Binding-site contacts:
Ligand atom OP1 contacts residue ARG333 of chain 1.C at 2.8 Å (salt-bridge).
Ligand atom OP2 contacts residue ARG333 of chain 1.C at 2.9 Å (salt-bridge).
Ligand atom O4' contacts residue HIS533 of chain 1.C at 3.2 Å.
Ligand atom C5' contacts residue ILE330 of chain 1.C at 3.1 Å (hydrophobic).
Ligand atom C3' contacts residue ASP534 of chain 1.C at 3.1 Å.
Ligand atom OP2 contacts residue SER261 of chain 1.C at 3.2 Å (h-bond).
Ligand atom P contacts residue ARG282 of chain 1.C at 3.5 Å.
Ligand atom O3' contacts residue VAL532 of chain 1.C at 3.3 Å (h-bond).
Ligand atom C2 contacts residue ARG319 of chain 1.C at 3.5 Å.
Ligand atom OP2 contacts residue SER261 of chain 1.C at 3.4 Å.
Ligand atom N2 contacts residue ARG319 of chain 1.C at 3.3 Å (salt-bridge).
Ligand atom C1' contacts residue TYR291 of chain 1.C at 3.2 Å (hydrophobic).
Ligand atom O3' contacts residue HIS533 of chain 1.C at 3.3 Å.
Ligand atom OP1 contacts residue ALA262 of chain 1.C at 3.4 Å.
Ligand atom OP1 contacts residue THR254 of chain 1.C at 2.6 Å (h-bond).
Ligand atom C4' contacts residue VAL532 of chain 1.C at 3.5 Å (hydrophobic).
Ligand atom P contacts residue THR254 of chain 1.C at 3.5 Å.
Ligand atom C4' contacts residue ILE330 of chain 1.C at 3.5 Å (hydrophobic).
Ligand atom OP1 contacts residue LYS255 of chain 1.C at 3.5 Å (salt-bridge).
Ligand atom OP1 contacts residue ARG282 of chain 1.C at 2.8 Å (salt-bridge).
Ligand atom P contacts residue ALA262 of chain 1.C at 3.5 Å.
Ligand atom OP1 contacts residue ILE332 of chain 1.C at 2.8 Å (h-bond).
Ligand atom N3 contacts residue LYS286 of chain 1.C at 3.0 Å (salt-bridge).
Ligand atom O4' contacts residue LYS286 of chain 1.C at 3.4 Å (salt-bridge).
Ligand atom O3' contacts residue ARG282 of chain 1.C at 3.1 Å (salt-bridge).
Ligand atom OP1 contacts residue PRO331 of chain 1.C at 3.5 Å.
Ligand atom C1' contacts residue GLN328 of chain 1.C at 3.4 Å.
Ligand atom OP2 contacts residue ALA262 of chain 1.C at 2.7 Å (h-bond).
Ligand atom OP1 contacts residue THR260 of chain 1.C at 2.6 Å (h-bond).
Ligand atom O3' contacts residue ASP534 of chain 1.C at 2.4 Å (salt-bridge).
Ligand atom O4' contacts residue ASN329 of chain 1.C at 3.0 Å.
Ligand atom O4' contacts residue TYR291 of chain 1.C at 3.3 Å (h-bond).
Ligand atom O3' contacts residue THR256 of chain 1.C at 3.2 Å (h-bond).
Ligand atom N7 contacts residue ARG333 of chain 1.C at 3.4 Å (salt-bridge).
Ligand atom N3 contacts residue ASN329 of chain 1.C at 3.1 Å (h-bond).
Ligand atom P contacts residue THR256 of chain 1.C at 3.5 Å.
Ligand atom OP1 contacts residue THR256 of chain 1.C at 2.6 Å (h-bond).
Ligand atom N3 contacts residue ARG319 of chain 1.C at 3.0 Å (salt-bridge).
Ligand atom N2 contacts residue GLN501 of chain 1.C at 3.4 Å (h-bond).
Ligand atom OP2 contacts residue ARG333 of chain 1.C at 2.7 Å (salt-bridge).

The small molecule below binds the protein below.
Small molecule (SMILES): Cc1cn([C@H]2C[C@H](O[P](=O)(O)OC[C@H]3O[C@@H](n4cnc5c(=O)nc(N)[nH]c54)C[C@@H]3O[P](=O)(O)OC[C@H]3O[C@@H](n4cnc5c(=O)nc(N)[nH]c54)C[C@@H]3O[P](=O)(O)OC[C@H]3O[C@@H](n4cc(C)c(=O)[nH]c4=O)C[C@@H]3O[P](=O)(O)OC[C@H]3O[C@@H](n4cnc5c(=O)nc(N)[nH]c54)C[C@@H]3O)[C@@H](CO[P](=O)(O)O[C@H]3C[C@H](n4cnc5c(N)ncnc54)O[C@@H]3CO[P](=O)(O)O[C@H]3C[C@H](n4cnc5c(=O)nc(N)[nH]c54)O[C@@H]3CO[P](=O)(O)O[C@H]3C[C@H](n4cnc5c(=O)nc(N)[nH]c54)O[C@@H]3CO[P](=O)(O)O[C@H]3C[C@H](n4cnc5c(=O)nc(N)[nH]c54)O[C@@H]3CO)O2)c(=O)[nH]c1=O

Sequence of chain 1.C:
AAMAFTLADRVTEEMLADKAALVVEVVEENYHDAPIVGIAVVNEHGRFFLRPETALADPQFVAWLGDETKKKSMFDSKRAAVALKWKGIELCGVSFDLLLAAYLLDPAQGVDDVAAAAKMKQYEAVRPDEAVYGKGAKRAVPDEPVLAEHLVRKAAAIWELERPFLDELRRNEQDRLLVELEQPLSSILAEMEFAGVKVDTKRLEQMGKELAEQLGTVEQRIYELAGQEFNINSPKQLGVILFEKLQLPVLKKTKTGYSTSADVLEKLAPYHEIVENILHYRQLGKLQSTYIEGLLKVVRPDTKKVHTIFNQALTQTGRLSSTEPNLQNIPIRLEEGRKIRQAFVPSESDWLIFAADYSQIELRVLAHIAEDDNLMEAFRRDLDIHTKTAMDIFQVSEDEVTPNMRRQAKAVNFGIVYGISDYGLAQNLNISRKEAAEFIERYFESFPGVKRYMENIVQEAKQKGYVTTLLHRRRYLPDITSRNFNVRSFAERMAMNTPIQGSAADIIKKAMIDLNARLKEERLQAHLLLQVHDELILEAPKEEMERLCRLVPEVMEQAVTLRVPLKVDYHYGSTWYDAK